A protein and the small-molecule ligand that binds it are described below.
Small molecule (SMILES): CNCc1ccc(-c2[nH]c3cc(F)cc4c3c2CCNC4=O)cc1

Sequence of chain 1.B:
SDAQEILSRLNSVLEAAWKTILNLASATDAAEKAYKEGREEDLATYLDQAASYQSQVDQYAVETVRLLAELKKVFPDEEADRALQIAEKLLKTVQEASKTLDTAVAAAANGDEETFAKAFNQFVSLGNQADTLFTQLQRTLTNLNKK

Binding-site contacts:
Ligand atom C8 contacts residue GLN54 of chain 1.B at 3.5 Å.
Ligand atom C15 contacts residue ASN128 of chain 1.B at 3.8 Å.
Ligand atom F1 contacts residue ALA130 of chain 1.B at 3.7 Å.
Ligand atom C6 contacts residue GLY127 of chain 1.B at 3.4 Å.
Ligand atom F1 contacts residue ILE21 of chain 1.B at 3.2 Å.
Ligand atom C11 contacts residue GLY127 of chain 1.B at 3.5 Å.
Ligand atom C1 contacts residue ILE21 of chain 1.B at 3.6 Å (hydrophobic).
Ligand atom C9 contacts residue LEU24 of chain 1.B at 3.7 Å (hydrophobic).
Ligand atom N3 contacts residue ASP29 of chain 1.B at 3.0 Å (salt-bridge).
Ligand atom C14 contacts residue GLY127 of chain 1.B at 3.9 Å.
Ligand atom C8 contacts residue GLY127 of chain 1.B at 3.8 Å.
Ligand atom C6 contacts residue ILE21 of chain 1.B at 3.8 Å (hydrophobic).
Ligand atom C10 contacts residue GLY127 of chain 1.B at 3.4 Å.
Ligand atom C3 contacts residue VAL94 of chain 1.B at 3.7 Å (hydrophobic).
Ligand atom C5 contacts residue GLY127 of chain 1.B at 3.8 Å.
Ligand atom O1 contacts residue VAL94 of chain 1.B at 3.6 Å.
Ligand atom N1 contacts residue ALA97 of chain 1.B at 3.7 Å.
Ligand atom N1 contacts residue GLN54 of chain 1.B at 2.9 Å (h-bond).
Ligand atom C8 contacts residue ALA97 of chain 1.B at 3.8 Å (hydrophobic).
Ligand atom O1 contacts residue GLN54 of chain 1.B at 2.9 Å (h-bond).
Ligand atom C3 contacts residue ALA130 of chain 1.B at 3.5 Å (hydrophobic).
Ligand atom C12 contacts residue GLY127 of chain 1.B at 3.9 Å.
Ligand atom C17 contacts residue THR28 of chain 1.B at 3.8 Å.
Ligand atom N2 contacts residue GLY127 of chain 1.B at 3.3 Å (h-bond).
Ligand atom C1 contacts residue ASP131 of chain 1.B at 3.7 Å.
Ligand atom F1 contacts residue PHE134 of chain 1.B at 3.9 Å.
Ligand atom C2 contacts residue ILE21 of chain 1.B at 3.5 Å (hydrophobic).
Ligand atom C9 contacts residue PHE123 of chain 1.B at 3.4 Å (hydrophobic).
Ligand atom O1 contacts residue LEU24 of chain 1.B at 3.8 Å.
Ligand atom C19 contacts residue ASP29 of chain 1.B at 3.4 Å.
Ligand atom C18 contacts residue ASP29 of chain 1.B at 3.4 Å.
Ligand atom N1 contacts residue LEU24 of chain 1.B at 3.6 Å.
Ligand atom C8 contacts residue PHE123 of chain 1.B at 3.5 Å (hydrophobic).
Ligand atom C18 contacts residue VAL124 of chain 1.B at 3.9 Å (hydrophobic).
Ligand atom O1 contacts residue VAL57 of chain 1.B at 3.5 Å.
Ligand atom C7 contacts residue LEU24 of chain 1.B at 3.7 Å (hydrophobic).
Ligand atom C13 contacts residue ALA25 of chain 1.B at 3.9 Å (hydrophobic).
Ligand atom C1 contacts residue GLY127 of chain 1.B at 3.8 Å.
Ligand atom C2 contacts residue ALA130 of chain 1.B at 3.5 Å (hydrophobic).
Ligand atom C7 contacts residue GLN54 of chain 1.B at 3.7 Å.